This small molecule binds to this protein.
Small molecule (SMILES): CCCCC(=O)O

Sequence of chain 1.A:
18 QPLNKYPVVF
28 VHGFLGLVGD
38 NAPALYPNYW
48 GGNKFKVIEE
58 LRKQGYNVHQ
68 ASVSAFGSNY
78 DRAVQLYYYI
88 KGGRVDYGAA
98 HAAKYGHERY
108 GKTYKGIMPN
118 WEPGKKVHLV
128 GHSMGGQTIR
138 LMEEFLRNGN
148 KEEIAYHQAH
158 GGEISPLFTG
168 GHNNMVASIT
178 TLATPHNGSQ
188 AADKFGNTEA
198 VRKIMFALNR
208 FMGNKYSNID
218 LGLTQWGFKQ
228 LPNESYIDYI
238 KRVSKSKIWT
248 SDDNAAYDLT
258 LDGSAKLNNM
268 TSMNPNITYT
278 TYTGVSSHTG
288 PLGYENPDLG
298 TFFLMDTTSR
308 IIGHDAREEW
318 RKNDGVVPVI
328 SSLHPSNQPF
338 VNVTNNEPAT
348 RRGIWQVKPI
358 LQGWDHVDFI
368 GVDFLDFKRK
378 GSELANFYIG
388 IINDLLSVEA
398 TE

Binding-site contacts:
Ligand atom C6 contacts residue TYR43 of chain 1.A at 3.4 Å (hydrophobic).
Ligand atom O2 contacts residue TYR46 of chain 1.A at 4.3 Å.
Ligand atom C2 contacts residue VAL364 of chain 1.A at 4.4 Å (hydrophobic).
Ligand atom C2 contacts residue BUA1 of chain 1.K at 3.2 Å.
Ligand atom C2 contacts residue LEU32 of chain 1.A at 4.3 Å (hydrophobic).
Ligand atom O1 contacts residue BUA1 of chain 1.K at 2.9 Å (h-bond).
Ligand atom O2 contacts residue VAL364 of chain 1.A at 3.7 Å.
Ligand atom C2 contacts residue TYR46 of chain 1.A at 4.2 Å (hydrophobic).
Ligand atom C3 contacts residue TYR46 of chain 1.A at 3.5 Å (hydrophobic).
Ligand atom O2 contacts residue BUA1 of chain 1.K at 3.1 Å (h-bond).
Ligand atom O1 contacts residue LEU32 of chain 1.A at 3.5 Å (h-bond).
Ligand atom O2 contacts residue HIS363 of chain 1.A at 4.1 Å.
Ligand atom O2 contacts residue ILE367 of chain 1.A at 4.2 Å.
Ligand atom O2 contacts residue HIS129 of chain 1.A at 3.7 Å.
Ligand atom C3 contacts residue BUA1 of chain 1.K at 4.5 Å.
Ligand atom C3 contacts residue ILE367 of chain 1.A at 4.2 Å (hydrophobic).
Ligand atom C5 contacts residue TYR43 of chain 1.A at 3.6 Å (hydrophobic).